Sequence of chain 50.B:
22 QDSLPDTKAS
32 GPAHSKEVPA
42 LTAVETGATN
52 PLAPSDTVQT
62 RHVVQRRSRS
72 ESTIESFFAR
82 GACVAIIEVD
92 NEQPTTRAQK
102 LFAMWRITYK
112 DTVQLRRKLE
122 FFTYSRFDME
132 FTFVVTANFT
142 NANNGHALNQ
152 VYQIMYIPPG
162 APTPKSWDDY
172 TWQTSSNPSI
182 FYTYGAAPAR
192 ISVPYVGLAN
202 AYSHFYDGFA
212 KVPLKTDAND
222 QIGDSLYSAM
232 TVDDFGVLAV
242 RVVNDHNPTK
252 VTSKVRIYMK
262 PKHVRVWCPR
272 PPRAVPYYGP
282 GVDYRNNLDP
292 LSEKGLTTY

This small molecule binds to this protein.
Small molecule (SMILES): CCOC(=O)c1ccc(OCCCCC2CCN(c3ccc(C)nn3)CC2)cc1

Sequence of chain 46.D:
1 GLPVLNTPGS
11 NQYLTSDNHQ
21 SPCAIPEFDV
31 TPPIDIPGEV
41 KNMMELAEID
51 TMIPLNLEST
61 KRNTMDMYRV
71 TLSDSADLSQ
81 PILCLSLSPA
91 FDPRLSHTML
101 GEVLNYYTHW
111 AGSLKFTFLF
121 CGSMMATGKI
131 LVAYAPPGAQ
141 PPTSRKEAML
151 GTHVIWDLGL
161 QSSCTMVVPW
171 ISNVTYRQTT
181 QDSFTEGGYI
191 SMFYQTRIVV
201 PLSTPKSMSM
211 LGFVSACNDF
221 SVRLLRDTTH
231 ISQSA

Binding-site contacts:
Ligand atom C19 contacts residue PHE236 of chain 50.B at 3.5 Å (hydrophobic).
Ligand atom C11 contacts residue TYR157 of chain 50.B at 3.6 Å (hydrophobic).
Ligand atom C26 contacts residue THR109 of chain 50.B at 3.7 Å.
Ligand atom C3 contacts residue ALA24 of chain 50.D at 3.7 Å (hydrophobic).
Ligand atom O24 contacts residue TYR110 of chain 50.B at 3.9 Å.
Ligand atom N4 contacts residue LEU239 of chain 50.B at 3.8 Å.
Ligand atom C23 contacts residue TYR110 of chain 50.B at 3.3 Å (hydrophobic).
Ligand atom C14 contacts residue PHE236 of chain 50.B at 3.9 Å (hydrophobic).
Ligand atom C1 contacts residue ILE181 of chain 50.B at 3.4 Å (hydrophobic).
Ligand atom C4 contacts residue TYR157 of chain 50.B at 3.4 Å (hydrophobic).
Ligand atom C22 contacts residue PHE236 of chain 50.B at 3.9 Å (hydrophobic).
Ligand atom C12 contacts residue PHE236 of chain 50.B at 3.8 Å (hydrophobic).
Ligand atom C21 contacts residue TYR203 of chain 50.B at 3.8 Å (hydrophobic).
Ligand atom C8 contacts residue PHE132 of chain 50.B at 3.4 Å (hydrophobic).
Ligand atom C8 contacts residue ILE108 of chain 50.B at 3.8 Å (hydrophobic).
Ligand atom C14 contacts residue VAL197 of chain 50.B at 3.6 Å (hydrophobic).
Ligand atom N4 contacts residue ILE192 of chain 50.B at 3.6 Å.
Ligand atom C9 contacts residue ILE108 of chain 50.B at 3.5 Å (hydrophobic).
Ligand atom N6 contacts residue VAL194 of chain 50.B at 3.7 Å.
Ligand atom C1 contacts residue ILE155 of chain 50.B at 3.7 Å (hydrophobic).
Ligand atom C3 contacts residue PRO179 of chain 50.B at 3.7 Å (hydrophobic).
Ligand atom C27 contacts residue THR109 of chain 50.B at 3.5 Å.
Ligand atom C13 contacts residue VAL197 of chain 50.B at 3.6 Å (hydrophobic).
Ligand atom C20 contacts residue PHE236 of chain 50.B at 3.2 Å (hydrophobic).
Ligand atom C20 contacts residue TYR110 of chain 50.B at 3.5 Å (hydrophobic).
Ligand atom C1 contacts residue PRO179 of chain 50.B at 3.9 Å (hydrophobic).
Ligand atom C21 contacts residue PHE236 of chain 50.B at 3.4 Å (hydrophobic).
Ligand atom C7 contacts residue PHE132 of chain 50.B at 3.6 Å (hydrophobic).
Ligand atom C9 contacts residue TYR157 of chain 50.B at 3.8 Å (hydrophobic).
Ligand atom C23 contacts residue PHE236 of chain 50.B at 3.5 Å (hydrophobic).
Ligand atom O25 contacts residue TYR110 of chain 50.B at 3.0 Å.
Ligand atom C10 contacts residue TYR157 of chain 50.B at 3.6 Å (hydrophobic).
Ligand atom C19 contacts residue TYR110 of chain 50.B at 3.7 Å (hydrophobic).
Ligand atom N3 contacts residue ILE192 of chain 50.B at 3.8 Å.
Ligand atom C4 contacts residue ALA24 of chain 50.D at 3.8 Å (hydrophobic).
Ligand atom C3 contacts residue TYR157 of chain 50.B at 3.5 Å (hydrophobic).
Ligand atom O24 contacts residue PHE236 of chain 50.B at 3.7 Å.
Ligand atom C10 contacts residue VAL194 of chain 50.B at 3.7 Å (hydrophobic).
Ligand atom C22 contacts residue TYR203 of chain 50.B at 3.5 Å (hydrophobic).
Ligand atom C11 contacts residue VAL194 of chain 50.B at 3.7 Å (hydrophobic).

Sequence of chain 50.D:
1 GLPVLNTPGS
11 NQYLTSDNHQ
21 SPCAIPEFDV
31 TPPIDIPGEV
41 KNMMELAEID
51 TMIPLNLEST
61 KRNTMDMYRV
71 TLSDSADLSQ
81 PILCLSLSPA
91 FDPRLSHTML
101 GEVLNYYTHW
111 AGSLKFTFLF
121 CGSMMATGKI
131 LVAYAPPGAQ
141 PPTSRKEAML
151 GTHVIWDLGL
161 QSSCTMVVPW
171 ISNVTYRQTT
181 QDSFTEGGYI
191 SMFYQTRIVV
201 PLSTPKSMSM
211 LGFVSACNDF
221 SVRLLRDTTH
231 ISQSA